This protein binds this small molecule.
Small molecule (SMILES): Cn1cnc(Cn2c(=O)nc(Nc3cc4cn(C)nc4cc3Cl)n(Cc3cc(F)c(F)cc3F)c2=O)n1

Binding-site contacts:
Ligand atom O09 contacts residue CYS143 of chain 1.B at 3.0 Å (h-bond).
Ligand atom N04 contacts residue PHE138 of chain 1.B at 3.4 Å.
Ligand atom F28 contacts residue GLN187 of chain 1.B at 3.3 Å.
Ligand atom C35 contacts residue HIS162 of chain 1.B at 3.4 Å.
Ligand atom O36 contacts residue GLU164 of chain 1.B at 3.3 Å (salt-bridge).
Ligand atom C34 contacts residue HIS39 of chain 1.B at 3.5 Å.
Ligand atom C32 contacts residue HIS39 of chain 1.B at 3.3 Å.
Ligand atom C29 contacts residue MET163 of chain 1.B at 1.9 Å (hydrophobic).
Ligand atom C32 contacts residue HIS162 of chain 1.B at 3.5 Å.
Ligand atom C34 contacts residue HIS162 of chain 1.B at 3.2 Å.
Ligand atom F28 contacts residue MET163 of chain 1.B at 3.5 Å.
Ligand atom F31 contacts residue ARG186 of chain 1.B at 3.5 Å.
Ligand atom C27 contacts residue MET163 of chain 1.B at 2.8 Å (hydrophobic).
Ligand atom C32 contacts residue MET163 of chain 1.B at 3.4 Å (hydrophobic).
Ligand atom O36 contacts residue HIS162 of chain 1.B at 3.3 Å (h-bond).
Ligand atom F31 contacts residue MET163 of chain 1.B at 2.7 Å.
Ligand atom N04 contacts residue HIS161 of chain 1.B at 3.0 Å (h-bond).
Ligand atom C06 contacts residue HIS161 of chain 1.B at 3.5 Å.
Ligand atom C05 contacts residue SER142 of chain 1.B at 3.5 Å.
Ligand atom N19 contacts residue THR23 of chain 1.B at 3.5 Å.
Ligand atom N02 contacts residue LEU139 of chain 1.B at 3.5 Å.
Ligand atom N04 contacts residue SER142 of chain 1.B at 3.3 Å (h-bond).
Ligand atom C03 contacts residue GLU164 of chain 1.B at 3.1 Å.
Ligand atom C21 contacts residue THR24 of chain 1.B at 3.3 Å.
Ligand atom C05 contacts residue LEU139 of chain 1.B at 3.5 Å (hydrophobic).
Ligand atom C30 contacts residue MET163 of chain 1.B at 2.4 Å (hydrophobic).
Ligand atom O09 contacts residue GLY141 of chain 1.B at 3.0 Å (h-bond).
Ligand atom C01 contacts residue GLU164 of chain 1.B at 3.5 Å.
Ligand atom C03 contacts residue PHE138 of chain 1.B at 3.1 Å (hydrophobic).
Ligand atom F31 contacts residue ASP185 of chain 1.B at 2.9 Å.
Ligand atom N19 contacts residue THR24 of chain 1.B at 3.2 Å (h-bond).
Ligand atom CL2 contacts residue CYS143 of chain 1.B at 3.5 Å.
Ligand atom O09 contacts residue SER142 of chain 1.B at 3.1 Å (h-bond).
Ligand atom O36 contacts residue MET163 of chain 1.B at 3.0 Å.
Ligand atom F33 contacts residue CYS143 of chain 1.B at 3.4 Å.
Ligand atom C01 contacts residue ASN140 of chain 1.B at 3.3 Å.
Ligand atom F33 contacts residue HIS162 of chain 1.B at 3.3 Å.
Ligand atom N37 contacts residue LEU139 of chain 1.B at 3.5 Å (h-bond).
Ligand atom F33 contacts residue HIS39 of chain 1.B at 3.4 Å.
Ligand atom C18 contacts residue THR22 of chain 1.B at 3.2 Å.

Sequence of chain 1.B:
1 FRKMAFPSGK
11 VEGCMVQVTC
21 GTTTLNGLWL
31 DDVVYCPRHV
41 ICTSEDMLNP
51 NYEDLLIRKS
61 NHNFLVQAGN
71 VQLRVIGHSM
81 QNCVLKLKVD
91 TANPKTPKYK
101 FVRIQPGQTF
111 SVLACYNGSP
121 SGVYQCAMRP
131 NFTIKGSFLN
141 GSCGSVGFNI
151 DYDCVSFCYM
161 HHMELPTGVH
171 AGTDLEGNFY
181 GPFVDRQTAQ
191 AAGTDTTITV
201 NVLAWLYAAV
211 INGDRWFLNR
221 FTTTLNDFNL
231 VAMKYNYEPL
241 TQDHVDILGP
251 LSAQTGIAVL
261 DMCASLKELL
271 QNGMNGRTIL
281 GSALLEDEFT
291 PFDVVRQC